Binding-site contacts:
Ligand atom O4' contacts residue GLY218 of chain 1.EA at 3.7 Å.
Ligand atom O1B contacts residue THR220 of chain 1.EA at 3.3 Å (h-bond).
Ligand atom N6 contacts residue GLY176 of chain 1.EA at 3.3 Å (h-bond).
Ligand atom O2B contacts residue THR217 of chain 1.EA at 3.0 Å (h-bond).
Ligand atom O2' contacts residue ALA384 of chain 1.EA at 3.5 Å.
Ligand atom O3' contacts residue GLY341 of chain 1.FA at 3.7 Å.
Ligand atom C8 contacts residue GLY218 of chain 1.EA at 3.7 Å.
Ligand atom O2B contacts residue PRO215 of chain 1.EA at 3.1 Å.
Ligand atom O1B contacts residue LYS219 of chain 1.EA at 3.6 Å (salt-bridge).
Ligand atom O1A contacts residue MET221 of chain 1.EA at 3.4 Å (h-bond).
Ligand atom N6 contacts residue ASP173 of chain 1.EA at 3.7 Å.
Ligand atom C4' contacts residue ARG339 of chain 1.FA at 3.8 Å.
Ligand atom O2G contacts residue ARG339 of chain 1.FA at 3.4 Å (salt-bridge).
Ligand atom N3B contacts residue GLY216 of chain 1.EA at 3.4 Å (h-bond).
Ligand atom PB contacts residue GLY216 of chain 1.EA at 3.6 Å.
Ligand atom C5' contacts residue ARG339 of chain 1.FA at 3.7 Å.
Ligand atom O2' contacts residue GLY380 of chain 1.EA at 3.8 Å.
Ligand atom C5' contacts residue ASP313 of chain 1.FA at 3.6 Å.
Ligand atom O2' contacts residue ALA381 of chain 1.EA at 3.6 Å.
Ligand atom N3B contacts residue PRO215 of chain 1.EA at 3.0 Å.
Ligand atom O1A contacts residue THR220 of chain 1.EA at 3.3 Å (h-bond).
Ligand atom O3A contacts residue GLY216 of chain 1.EA at 3.8 Å.
Ligand atom C4 contacts residue THR217 of chain 1.EA at 3.8 Å.
Ligand atom N3B contacts residue MG1 of chain 1.AB at 3.7 Å.
Ligand atom N6 contacts residue ALA172 of chain 1.EA at 3.3 Å (h-bond).
Ligand atom O2B contacts residue LYS219 of chain 1.EA at 3.5 Å.
Ligand atom O4' contacts residue GLY216 of chain 1.EA at 3.7 Å.
Ligand atom O3A contacts residue GLY218 of chain 1.EA at 3.4 Å (h-bond).
Ligand atom N7 contacts residue GLY218 of chain 1.EA at 3.8 Å.
Ligand atom O2B contacts residue GLY218 of chain 1.EA at 3.3 Å (h-bond).
Ligand atom O1G contacts residue MG1 of chain 1.AB at 2.1 Å.
Ligand atom O2A contacts residue ASP313 of chain 1.FA at 3.6 Å.
Ligand atom N1 contacts residue LEU177 of chain 1.EA at 3.6 Å.
Ligand atom PG contacts residue PRO215 of chain 1.EA at 3.6 Å.
Ligand atom O1B contacts residue MG1 of chain 1.AB at 2.7 Å.
Ligand atom O3G contacts residue PRO215 of chain 1.EA at 3.0 Å.
Ligand atom N6 contacts residue LEU222 of chain 1.EA at 3.5 Å.
Ligand atom PG contacts residue MG1 of chain 1.AB at 3.5 Å.
Ligand atom O2B contacts residue GLY216 of chain 1.EA at 3.0 Å (h-bond).
Ligand atom O3G contacts residue ASN319 of chain 1.EA at 2.8 Å (h-bond).

This protein binds this small molecule.
Small molecule (SMILES): Nc1ncnc2c1ncn2[C@@H]1O[C@H](CO[P](=O)(O)O[P](=O)(O)NP(=O)(O)O)[C@@H](O)[C@H]1O

Sequence of chain 1.EA:
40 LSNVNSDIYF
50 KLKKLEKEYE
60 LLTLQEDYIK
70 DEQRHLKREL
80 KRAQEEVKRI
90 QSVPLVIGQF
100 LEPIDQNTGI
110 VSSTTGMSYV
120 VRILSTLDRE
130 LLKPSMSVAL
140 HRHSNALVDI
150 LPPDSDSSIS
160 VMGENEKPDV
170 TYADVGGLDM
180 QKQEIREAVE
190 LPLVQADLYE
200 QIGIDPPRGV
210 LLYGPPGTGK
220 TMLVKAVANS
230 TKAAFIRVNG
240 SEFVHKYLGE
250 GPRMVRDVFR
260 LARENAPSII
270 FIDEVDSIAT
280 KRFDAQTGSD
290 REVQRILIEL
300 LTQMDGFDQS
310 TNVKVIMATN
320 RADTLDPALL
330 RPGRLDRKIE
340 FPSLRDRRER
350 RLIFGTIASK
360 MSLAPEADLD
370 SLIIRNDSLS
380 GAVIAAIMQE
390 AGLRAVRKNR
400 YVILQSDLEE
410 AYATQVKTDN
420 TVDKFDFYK

Sequence of chain 1.FA:
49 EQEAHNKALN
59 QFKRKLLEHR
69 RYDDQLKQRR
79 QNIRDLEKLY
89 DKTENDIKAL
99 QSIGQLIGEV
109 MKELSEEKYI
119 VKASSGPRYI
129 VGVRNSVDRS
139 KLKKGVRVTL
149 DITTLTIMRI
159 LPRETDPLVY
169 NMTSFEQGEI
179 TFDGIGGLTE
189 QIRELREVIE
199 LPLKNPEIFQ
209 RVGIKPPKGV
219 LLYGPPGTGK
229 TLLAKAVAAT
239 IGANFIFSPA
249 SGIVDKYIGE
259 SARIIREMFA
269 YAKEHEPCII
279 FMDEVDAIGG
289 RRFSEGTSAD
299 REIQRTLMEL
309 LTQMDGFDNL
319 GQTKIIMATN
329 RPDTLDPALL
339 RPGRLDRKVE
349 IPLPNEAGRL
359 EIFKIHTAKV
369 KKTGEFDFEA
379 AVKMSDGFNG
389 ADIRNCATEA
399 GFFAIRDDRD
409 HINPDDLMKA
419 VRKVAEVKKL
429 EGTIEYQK